Sequence of chain 1.A:
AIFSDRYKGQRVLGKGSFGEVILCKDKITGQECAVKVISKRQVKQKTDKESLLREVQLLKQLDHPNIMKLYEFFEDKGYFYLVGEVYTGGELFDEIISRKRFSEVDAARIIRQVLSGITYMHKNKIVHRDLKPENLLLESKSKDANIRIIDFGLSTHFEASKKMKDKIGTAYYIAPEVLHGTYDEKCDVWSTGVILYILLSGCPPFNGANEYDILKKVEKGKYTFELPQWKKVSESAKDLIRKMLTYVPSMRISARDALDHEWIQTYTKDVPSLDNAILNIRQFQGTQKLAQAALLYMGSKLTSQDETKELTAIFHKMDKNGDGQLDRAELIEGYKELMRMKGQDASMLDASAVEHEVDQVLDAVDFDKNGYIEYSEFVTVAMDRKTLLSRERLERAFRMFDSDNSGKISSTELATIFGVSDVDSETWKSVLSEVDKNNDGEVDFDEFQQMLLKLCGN

This small molecule binds to this protein.
Small molecule (SMILES): CC(C)COc1ccc2cc(-c3nn(CC4CCN(C)CC4)c4ncnc(N)c34)ccc2c1

Binding-site contacts:
Ligand atom CAH contacts residue ILE171 of chain 1.A at 3.8 Å (hydrophobic).
Ligand atom N1 contacts residue ALA55 of chain 1.A at 3.6 Å.
Ligand atom CAG contacts residue ALA55 of chain 1.A at 3.4 Å (hydrophobic).
Ligand atom CAF contacts residue LYS57 of chain 1.A at 3.8 Å.
Ligand atom CAN contacts residue GLY35 of chain 1.A at 3.6 Å.
Ligand atom NAD contacts residue GLU106 of chain 1.A at 2.9 Å (salt-bridge).
Ligand atom CAH contacts residue LYS57 of chain 1.A at 3.6 Å.
Ligand atom CBA contacts residue MET89 of chain 1.A at 3.3 Å (hydrophobic).
Ligand atom CAA contacts residue LEU80 of chain 1.A at 3.5 Å (hydrophobic).
Ligand atom N1 contacts residue VAL107 of chain 1.A at 3.7 Å.
Ligand atom CAZ contacts residue MET89 of chain 1.A at 3.6 Å (hydrophobic).
Ligand atom C6 contacts residue ALA55 of chain 1.A at 3.4 Å (hydrophobic).
Ligand atom CAV contacts residue LEU103 of chain 1.A at 3.7 Å (hydrophobic).
Ligand atom CAF contacts residue ILE171 of chain 1.A at 3.6 Å (hydrophobic).
Ligand atom OAU contacts residue LEU103 of chain 1.A at 3.4 Å.
Ligand atom NAD contacts residue ALA55 of chain 1.A at 3.5 Å.
Ligand atom CAE contacts residue MET89 of chain 1.A at 3.5 Å (hydrophobic).
Ligand atom CAB contacts residue LEU91 of chain 1.A at 3.8 Å (hydrophobic).
Ligand atom C5 contacts residue LEU158 of chain 1.A at 3.8 Å (hydrophobic).
Ligand atom CAN contacts residue LYS36 of chain 1.A at 3.5 Å.
Ligand atom CAY contacts residue VAL42 of chain 1.A at 3.8 Å (hydrophobic).
Ligand atom NAD contacts residue MET89 of chain 1.A at 3.7 Å.
Ligand atom CAG contacts residue LEU103 of chain 1.A at 3.6 Å (hydrophobic).
Ligand atom CAL contacts residue GLY35 of chain 1.A at 3.7 Å.
Ligand atom C4 contacts residue LEU158 of chain 1.A at 3.6 Å (hydrophobic).
Ligand atom CAJ contacts residue MET89 of chain 1.A at 3.9 Å (hydrophobic).
Ligand atom CAE contacts residue LEU103 of chain 1.A at 3.3 Å (hydrophobic).
Ligand atom CAV contacts residue MET89 of chain 1.A at 3.6 Å (hydrophobic).
Ligand atom CAG contacts residue MET89 of chain 1.A at 3.4 Å (hydrophobic).
Ligand atom N1 contacts residue GLU106 of chain 1.A at 3.7 Å.
Ligand atom C6 contacts residue GLU106 of chain 1.A at 3.8 Å.
Ligand atom N1 contacts residue TYR108 of chain 1.A at 3.2 Å (h-bond).
Ligand atom NAT contacts residue VAL42 of chain 1.A at 3.6 Å.
Ligand atom N3 contacts residue LEU158 of chain 1.A at 3.6 Å.
Ligand atom CAO contacts residue GLU112 of chain 1.A at 3.2 Å.
Ligand atom C2 contacts residue TYR108 of chain 1.A at 3.1 Å (hydrophobic).
Ligand atom CAK contacts residue MET89 of chain 1.A at 3.8 Å (hydrophobic).
Ligand atom CAH contacts residue ASP172 of chain 1.A at 3.2 Å.
Ligand atom CAA contacts residue PHE173 of chain 1.A at 3.3 Å (hydrophobic).
Ligand atom C2 contacts residue LEU158 of chain 1.A at 3.7 Å (hydrophobic).